Binding-site contacts:
Ligand atom C2 contacts residue LEU55 of chain 1.D at 4.0 Å (hydrophobic).
Ligand atom C4 contacts residue CYS31 of chain 1.D at 3.8 Å (hydrophobic).
Ligand atom C1A contacts residue LEU54 of chain 1.D at 4.0 Å (hydrophobic).
Ligand atom C6 contacts residue LEU15 of chain 1.D at 4.0 Å (hydrophobic).
Ligand atom C2 contacts residue CYS11 of chain 1.D at 3.4 Å (hydrophobic).
Ligand atom C3A contacts residue THR52 of chain 1.D at 4.5 Å.
Ligand atom C3A contacts residue ILE48 of chain 1.D at 4.2 Å (hydrophobic).
Ligand atom C6 contacts residue THR12 of chain 1.D at 3.6 Å.
Ligand atom C5A contacts residue ILE8 of chain 1.D at 4.4 Å (hydrophobic).
Ligand atom C1A contacts residue LEU15 of chain 1.D at 3.9 Å (hydrophobic).
Ligand atom C6 contacts residue CYS11 of chain 1.D at 3.7 Å (hydrophobic).
Ligand atom C3A contacts residue LEU55 of chain 1.D at 3.7 Å (hydrophobic).
Ligand atom C5 contacts residue THR12 of chain 1.D at 4.0 Å.
Ligand atom C4 contacts residue LEU34 of chain 1.D at 3.9 Å (hydrophobic).
Ligand atom C5A contacts residue CYS31 of chain 1.D at 1.8 Å (hydrophobic).
Ligand atom C3A contacts residue CYS51 of chain 1.D at 1.9 Å (hydrophobic).
Ligand atom C1A contacts residue CYS11 of chain 1.D at 1.8 Å (hydrophobic).
Ligand atom C3 contacts residue LEU34 of chain 1.D at 4.4 Å (hydrophobic).
Ligand atom C3A contacts residue LEU34 of chain 1.D at 3.9 Å (hydrophobic).
Ligand atom C3 contacts residue LEU55 of chain 1.D at 4.1 Å (hydrophobic).
Ligand atom C6 contacts residue CYS31 of chain 1.D at 3.2 Å (hydrophobic).
Ligand atom C1A contacts residue THR12 of chain 1.D at 4.3 Å.
Ligand atom C4 contacts residue CYS51 of chain 1.D at 3.5 Å (hydrophobic).
Ligand atom C1 contacts residue LEU15 of chain 1.D at 4.2 Å (hydrophobic).
Ligand atom C3 contacts residue CYS51 of chain 1.D at 2.8 Å (hydrophobic).
Ligand atom C5 contacts residue CYS31 of chain 1.D at 2.8 Å (hydrophobic).
Ligand atom C5A contacts residue LEU35 of chain 1.D at 3.9 Å (hydrophobic).
Ligand atom C1 contacts residue THR12 of chain 1.D at 4.3 Å.
Ligand atom C1 contacts residue CYS11 of chain 1.D at 2.8 Å (hydrophobic).
Ligand atom C2 contacts residue LEU54 of chain 1.D at 4.2 Å (hydrophobic).
Ligand atom C2 contacts residue CYS51 of chain 1.D at 3.6 Å (hydrophobic).
Ligand atom C5A contacts residue THR12 of chain 1.D at 3.2 Å.

The small molecule below binds the protein below.
Small molecule (SMILES): O=C(O)c1cc(C(=O)O)cc(C(=O)O)c1

Sequence of chain 1.D:
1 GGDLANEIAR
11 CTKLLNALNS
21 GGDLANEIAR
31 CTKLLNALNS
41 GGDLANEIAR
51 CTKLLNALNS